This small molecule binds to this protein.
Small molecule (SMILES): OC[C@@H](O)C(O)[C@@H](O)CO

Sequence of chain 1.B:
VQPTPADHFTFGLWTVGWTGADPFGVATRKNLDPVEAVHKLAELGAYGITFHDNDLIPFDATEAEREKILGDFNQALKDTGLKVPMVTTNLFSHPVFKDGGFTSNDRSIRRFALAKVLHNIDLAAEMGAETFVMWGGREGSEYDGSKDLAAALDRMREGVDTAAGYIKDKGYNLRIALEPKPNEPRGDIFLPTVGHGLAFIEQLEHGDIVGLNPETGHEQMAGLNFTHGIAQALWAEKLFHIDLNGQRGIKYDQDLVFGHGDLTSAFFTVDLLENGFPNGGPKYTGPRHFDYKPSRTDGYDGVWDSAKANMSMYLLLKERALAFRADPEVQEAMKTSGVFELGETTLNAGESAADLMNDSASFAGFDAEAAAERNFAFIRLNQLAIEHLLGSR

Sequence of chain 2.A:
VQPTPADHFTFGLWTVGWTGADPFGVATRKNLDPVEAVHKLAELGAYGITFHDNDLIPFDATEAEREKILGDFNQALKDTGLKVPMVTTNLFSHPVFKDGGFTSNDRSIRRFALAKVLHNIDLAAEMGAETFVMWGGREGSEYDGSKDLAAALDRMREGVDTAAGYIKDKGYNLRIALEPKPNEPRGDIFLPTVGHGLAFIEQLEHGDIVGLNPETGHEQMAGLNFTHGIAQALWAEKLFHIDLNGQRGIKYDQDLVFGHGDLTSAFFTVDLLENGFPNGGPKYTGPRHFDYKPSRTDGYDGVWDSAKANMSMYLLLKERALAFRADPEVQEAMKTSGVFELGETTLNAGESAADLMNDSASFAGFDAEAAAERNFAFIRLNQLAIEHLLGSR

Binding-site contacts:
Ligand atom O1 contacts residue HIS219 of chain 2.A at 3.0 Å (h-bond).
Ligand atom C4 contacts residue TRP136 of chain 2.A at 3.8 Å (hydrophobic).
Ligand atom C2 contacts residue TRP136 of chain 2.A at 3.8 Å (hydrophobic).
Ligand atom C4 contacts residue AL1 of chain 2.E at 2.9 Å.
Ligand atom O1 contacts residue PHE25 of chain 1.B at 3.8 Å.
Ligand atom C2 contacts residue AL1 of chain 2.E at 3.0 Å.
Ligand atom C3 contacts residue TRP136 of chain 2.A at 3.6 Å (hydrophobic).
Ligand atom O2 contacts residue HIS219 of chain 2.A at 3.4 Å (h-bond).
Ligand atom O3 contacts residue ASP292 of chain 2.A at 3.5 Å (salt-bridge).
Ligand atom C5 contacts residue HIS53 of chain 2.A at 3.3 Å.
Ligand atom C3 contacts residue AL1 of chain 2.E at 3.3 Å.
Ligand atom O2 contacts residue AL1 of chain 2.E at 2.2 Å.
Ligand atom O3 contacts residue TRP15 of chain 2.A at 3.9 Å.
Ligand atom O2 contacts residue GLU216 of chain 2.A at 2.7 Å (salt-bridge).
Ligand atom C1 contacts residue PHE25 of chain 1.B at 3.7 Å (hydrophobic).
Ligand atom O2 contacts residue ASP292 of chain 2.A at 2.6 Å (salt-bridge).
Ligand atom C2 contacts residue GLU180 of chain 2.A at 3.2 Å.
Ligand atom O4 contacts residue ASP244 of chain 2.A at 2.6 Å (salt-bridge).
Ligand atom O5 contacts residue HIS53 of chain 2.A at 2.8 Å (h-bond).
Ligand atom O1 contacts residue TRP136 of chain 2.A at 3.7 Å.
Ligand atom O4 contacts residue ASP292 of chain 2.A at 2.5 Å (salt-bridge).
Ligand atom O4 contacts residue GLU216 of chain 2.A at 3.6 Å.
Ligand atom O2 contacts residue MG1 of chain 2.D at 2.6 Å.
Ligand atom O1 contacts residue MG1 of chain 2.D at 2.6 Å.
Ligand atom C3 contacts residue ASP292 of chain 2.A at 3.8 Å.
Ligand atom C4 contacts residue ASP292 of chain 2.A at 3.7 Å.
Ligand atom O4 contacts residue AL1 of chain 2.E at 1.8 Å.
Ligand atom C4 contacts residue GLU180 of chain 2.A at 3.2 Å.
Ligand atom C2 contacts residue ASP292 of chain 2.A at 3.6 Å.
Ligand atom C2 contacts residue MG1 of chain 2.D at 3.5 Å.
Ligand atom C1 contacts residue TRP136 of chain 2.A at 3.8 Å (hydrophobic).
Ligand atom O4 contacts residue GLU180 of chain 2.A at 2.9 Å (salt-bridge).
Ligand atom O1 contacts residue LYS182 of chain 2.A at 2.8 Å (salt-bridge).
Ligand atom O1 contacts residue ASP254 of chain 2.A at 3.4 Å (salt-bridge).
Ligand atom O2 contacts residue GLU180 of chain 2.A at 3.0 Å (salt-bridge).
Ligand atom C3 contacts residue GLU180 of chain 2.A at 3.7 Å.
Ligand atom C2 contacts residue HIS219 of chain 2.A at 3.7 Å.
Ligand atom C1 contacts residue MG1 of chain 2.D at 3.2 Å.
Ligand atom O3 contacts residue AL1 of chain 2.E at 3.8 Å.
Ligand atom O5 contacts residue TRP136 of chain 2.A at 3.5 Å.